A protein and the small-molecule ligand that binds it are described below.
Small molecule (SMILES): C=CC1=C(C(=O)O)N2C(=O)[C@@H](NC(=O)/C(=N\OCC(=O)O)c3csc(N)n3)[C@H]2SC1

Binding-site contacts:
Ligand atom C12 contacts residue GLU16 of chain 1.A at 3.7 Å.
Ligand atom N5 contacts residue GLY13 of chain 1.A at 3.1 Å (h-bond).
Ligand atom N4 contacts residue GLY13 of chain 1.A at 4.1 Å.
Ligand atom C10 contacts residue GLU16 of chain 1.A at 4.1 Å.
Ligand atom O3 contacts residue THR17 of chain 1.A at 4.3 Å.
Ligand atom C13 contacts residue GLU16 of chain 1.A at 4.1 Å.
Ligand atom N3 contacts residue THR17 of chain 1.A at 3.9 Å.
Ligand atom N5 contacts residue THR12 of chain 1.A at 4.5 Å.
Ligand atom C11 contacts residue THR17 of chain 1.A at 3.6 Å.
Ligand atom C14 contacts residue GLY13 of chain 1.A at 4.0 Å.
Ligand atom O4 contacts residue THR17 of chain 1.A at 3.0 Å (h-bond).
Ligand atom C10 contacts residue THR17 of chain 1.A at 3.9 Å.
Ligand atom C9 contacts residue GLU16 of chain 1.A at 3.7 Å.
Ligand atom O3 contacts residue GLU16 of chain 1.A at 4.3 Å.
Ligand atom O5 contacts residue THR17 of chain 1.A at 4.3 Å.
Ligand atom N5 contacts residue GLU16 of chain 1.A at 4.3 Å.
Ligand atom C8 contacts residue GLU16 of chain 1.A at 4.4 Å.
Ligand atom O2 contacts residue GLU16 of chain 1.A at 4.1 Å.
Ligand atom N4 contacts residue GLU16 of chain 1.A at 3.4 Å.
Ligand atom N3 contacts residue GLU16 of chain 1.A at 3.6 Å.
Ligand atom C14 contacts residue GLU16 of chain 1.A at 3.8 Å.

Sequence of chain 1.A:
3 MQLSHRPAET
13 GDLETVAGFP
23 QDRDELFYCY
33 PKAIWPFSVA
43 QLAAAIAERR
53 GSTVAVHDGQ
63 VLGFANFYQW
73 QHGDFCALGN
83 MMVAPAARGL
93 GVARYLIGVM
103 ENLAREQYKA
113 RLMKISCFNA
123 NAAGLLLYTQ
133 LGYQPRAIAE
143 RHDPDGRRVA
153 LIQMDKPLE